A protein and the small-molecule ligand that binds it are described below.
Small molecule (SMILES): CCNC(=O)c1cc2c(-c3cc(S(C)(=O)=O)ccc3Oc3ccc(F)cc3F)cn(C)c(=O)c2[nH]1

Binding-site contacts:
Ligand atom N27 contacts residue ASN88 of chain 1.C at 2.9 Å (h-bond).
Ligand atom C22 contacts residue VAL35 of chain 1.C at 3.6 Å (hydrophobic).
Ligand atom C20 contacts residue LEU42 of chain 1.C at 3.8 Å (hydrophobic).
Ligand atom C14 contacts residue LEU40 of chain 1.C at 3.7 Å (hydrophobic).
Ligand atom N27 contacts residue LEU42 of chain 1.C at 3.8 Å.
Ligand atom C22 contacts residue PHE31 of chain 1.C at 3.6 Å (hydrophobic).
Ligand atom C8 contacts residue LEU40 of chain 1.C at 3.8 Å (hydrophobic).
Ligand atom F34 contacts residue TRP29 of chain 1.C at 3.8 Å.
Ligand atom C20 contacts residue ASN88 of chain 1.C at 3.9 Å.
Ligand atom N26 contacts residue ILE94 of chain 1.C at 3.7 Å.
Ligand atom N25 contacts residue ASN88 of chain 1.C at 3.1 Å (h-bond).
Ligand atom F34 contacts residue ILE94 of chain 1.C at 3.7 Å.
Ligand atom C17 contacts residue PRO30 of chain 1.C at 3.6 Å (hydrophobic).
Ligand atom C5 contacts residue LEU40 of chain 1.C at 3.4 Å (hydrophobic).
Ligand atom C16 contacts residue LEU42 of chain 1.C at 3.9 Å (hydrophobic).
Ligand atom C24 contacts residue LEU42 of chain 1.C at 3.8 Å (hydrophobic).
Ligand atom C23 contacts residue PRO34 of chain 1.C at 3.3 Å (hydrophobic).
Ligand atom O31 contacts residue LYS39 of chain 1.C at 3.4 Å (salt-bridge).
Ligand atom C24 contacts residue ASN88 of chain 1.C at 3.7 Å.
Ligand atom C19 contacts residue ILE94 of chain 1.C at 3.6 Å (hydrophobic).
Ligand atom O30 contacts residue GLN33 of chain 1.C at 3.2 Å (h-bond).
Ligand atom C19 contacts residue ASN88 of chain 1.C at 3.8 Å.
Ligand atom O31 contacts residue LEU40 of chain 1.C at 3.4 Å.
Ligand atom O29 contacts residue LEU42 of chain 1.C at 3.8 Å.
Ligand atom F34 contacts residue PRO30 of chain 1.C at 3.3 Å.
Ligand atom C23 contacts residue GLN33 of chain 1.C at 3.3 Å.
Ligand atom C5 contacts residue PRO30 of chain 1.C at 3.6 Å (hydrophobic).
Ligand atom O28 contacts residue ASN88 of chain 1.C at 2.9 Å (h-bond).
Ligand atom C15 contacts residue ILE94 of chain 1.C at 3.8 Å (hydrophobic).
Ligand atom C16 contacts residue ASN88 of chain 1.C at 3.8 Å.
Ligand atom O30 contacts residue LYS39 of chain 1.C at 3.6 Å (salt-bridge).
Ligand atom C8 contacts residue PRO30 of chain 1.C at 3.7 Å (hydrophobic).
Ligand atom C10 contacts residue PRO30 of chain 1.C at 3.6 Å (hydrophobic).
Ligand atom C21 contacts residue ASN88 of chain 1.C at 3.4 Å.
Ligand atom N26 contacts residue VAL35 of chain 1.C at 3.7 Å.
Ligand atom C23 contacts residue PRO30 of chain 1.C at 3.4 Å (hydrophobic).
Ligand atom O31 contacts residue ASP36 of chain 1.C at 3.5 Å (salt-bridge).
Ligand atom C4 contacts residue TRP29 of chain 1.C at 3.7 Å (hydrophobic).
Ligand atom C2 contacts residue TRP29 of chain 1.C at 3.6 Å (hydrophobic).
Ligand atom C17 contacts residue ILE94 of chain 1.C at 3.9 Å (hydrophobic).

Sequence of chain 1.C:
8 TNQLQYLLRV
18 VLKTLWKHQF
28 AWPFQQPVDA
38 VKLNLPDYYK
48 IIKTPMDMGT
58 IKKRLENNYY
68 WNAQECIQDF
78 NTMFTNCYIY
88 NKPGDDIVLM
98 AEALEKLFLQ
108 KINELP